Sequence of chain 1.D:
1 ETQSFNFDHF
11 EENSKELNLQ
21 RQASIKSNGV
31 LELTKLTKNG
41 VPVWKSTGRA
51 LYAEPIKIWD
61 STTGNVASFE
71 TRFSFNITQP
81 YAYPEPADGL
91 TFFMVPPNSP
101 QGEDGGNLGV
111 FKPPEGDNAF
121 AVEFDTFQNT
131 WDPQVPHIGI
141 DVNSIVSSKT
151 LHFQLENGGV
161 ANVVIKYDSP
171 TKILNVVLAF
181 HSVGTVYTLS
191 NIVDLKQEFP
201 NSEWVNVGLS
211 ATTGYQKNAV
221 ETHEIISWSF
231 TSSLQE

A protein and the small-molecule ligand that binds it are described below.
Small molecule (SMILES): CO[C@H]1O[C@H](CO)[C@H](O)[C@H](O)[C@H]1O

Binding-site contacts:
Ligand atom C5 contacts residue TYR215 of chain 1.D at 4.4 Å (hydrophobic).
Ligand atom O3 contacts residue ASP88 of chain 1.D at 2.6 Å (salt-bridge).
Ligand atom O3 contacts residue ASN129 of chain 1.D at 3.1 Å (h-bond).
Ligand atom O3 contacts residue GLY105 of chain 1.D at 4.2 Å.
Ligand atom C2 contacts residue PHE127 of chain 1.D at 4.3 Å (hydrophobic).
Ligand atom C6 contacts residue GLY214 of chain 1.D at 4.3 Å.
Ligand atom C6 contacts residue GLN216 of chain 1.D at 4.3 Å.
Ligand atom C5 contacts residue PHE127 of chain 1.D at 3.4 Å (hydrophobic).
Ligand atom O6 contacts residue PHE127 of chain 1.D at 4.3 Å.
Ligand atom O3 contacts residue PHE127 of chain 1.D at 3.8 Å.
Ligand atom O3 contacts residue GLY106 of chain 1.D at 3.2 Å (h-bond).
Ligand atom O4 contacts residue ASP88 of chain 1.D at 3.0 Å (salt-bridge).
Ligand atom C1 contacts residue TYR215 of chain 1.D at 4.2 Å (hydrophobic).
Ligand atom C4 contacts residue PHE127 of chain 1.D at 3.3 Å (hydrophobic).
Ligand atom C2 contacts residue ASN129 of chain 1.D at 4.2 Å.
Ligand atom O2 contacts residue ASN129 of chain 1.D at 3.6 Å (h-bond).
Ligand atom C3 contacts residue ASP88 of chain 1.D at 3.6 Å.
Ligand atom C3 contacts residue ASN129 of chain 1.D at 3.6 Å.
Ligand atom C6 contacts residue PHE127 of chain 1.D at 4.3 Å (hydrophobic).
Ligand atom O5 contacts residue PHE127 of chain 1.D at 4.4 Å.
Ligand atom O6 contacts residue GLN216 of chain 1.D at 4.2 Å.
Ligand atom C2 contacts residue TYR215 of chain 1.D at 3.7 Å (hydrophobic).
Ligand atom C4 contacts residue ALA87 of chain 1.D at 4.2 Å (hydrophobic).
Ligand atom C7 contacts residue PHE127 of chain 1.D at 4.4 Å (hydrophobic).
Ligand atom C3 contacts residue PHE127 of chain 1.D at 3.2 Å (hydrophobic).
Ligand atom C4 contacts residue TYR215 of chain 1.D at 4.2 Å (hydrophobic).
Ligand atom C6 contacts residue ALA219 of chain 1.D at 3.9 Å (hydrophobic).
Ligand atom C6 contacts residue TYR215 of chain 1.D at 3.8 Å (hydrophobic).
Ligand atom O4 contacts residue TYR215 of chain 1.D at 3.0 Å (h-bond).
Ligand atom O4 contacts residue GLY214 of chain 1.D at 3.5 Å.
Ligand atom C1 contacts residue PHE127 of chain 1.D at 4.3 Å (hydrophobic).
Ligand atom O4 contacts residue ALA87 of chain 1.D at 4.2 Å.
Ligand atom O5 contacts residue TYR215 of chain 1.D at 3.7 Å.
Ligand atom C4 contacts residue ASP88 of chain 1.D at 3.6 Å.
Ligand atom O6 contacts residue ALA219 of chain 1.D at 4.0 Å.
Ligand atom O1 contacts residue PHE127 of chain 1.D at 3.8 Å.
Ligand atom O2 contacts residue TYR215 of chain 1.D at 4.1 Å.
Ligand atom C6 contacts residue ALA87 of chain 1.D at 4.4 Å (hydrophobic).